Sequence of chain 1.P:
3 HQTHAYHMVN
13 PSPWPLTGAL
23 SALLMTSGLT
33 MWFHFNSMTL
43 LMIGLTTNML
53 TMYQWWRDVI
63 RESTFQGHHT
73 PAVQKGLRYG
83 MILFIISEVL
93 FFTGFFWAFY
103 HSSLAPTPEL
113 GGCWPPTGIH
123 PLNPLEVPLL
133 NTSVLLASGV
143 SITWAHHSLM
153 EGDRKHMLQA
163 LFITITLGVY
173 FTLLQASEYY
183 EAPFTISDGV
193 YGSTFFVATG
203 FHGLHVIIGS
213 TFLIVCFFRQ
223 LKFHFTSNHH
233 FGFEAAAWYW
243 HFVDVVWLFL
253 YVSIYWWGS

The protein below binds the small molecule below.
Small molecule (SMILES): C[C@H](CCC(=O)O)[C@H]1CC[C@H]2[C@@H]3[C@H](O)C[C@@H]4C[C@H](O)CC[C@]4(C)[C@H]3C[C@H](O)[C@]12C

Binding-site contacts:
Ligand atom C16 contacts residue LEU160 of chain 1.P at 4.2 Å (hydrophobic).
Ligand atom C7 contacts residue LEU160 of chain 1.P at 4.3 Å (hydrophobic).
Ligand atom C3 contacts residue PHE164 of chain 1.P at 4.4 Å (hydrophobic).
Ligand atom C6 contacts residue LEU160 of chain 1.P at 4.4 Å (hydrophobic).
Ligand atom C18 contacts residue LEU223 of chain 1.P at 3.7 Å (hydrophobic).
Ligand atom C23 contacts residue LEU160 of chain 1.P at 4.5 Å (hydrophobic).
Ligand atom C24 contacts residue ARG156 of chain 1.P at 3.3 Å.
Ligand atom C18 contacts residue LEU160 of chain 1.P at 3.9 Å (hydrophobic).
Ligand atom C16 contacts residue LYS157 of chain 1.P at 4.2 Å.
Ligand atom O26 contacts residue PHE1 of chain 1.W at 4.0 Å.
Ligand atom C2 contacts residue PHE164 of chain 1.P at 4.4 Å (hydrophobic).
Ligand atom C15 contacts residue LYS157 of chain 1.P at 4.2 Å.
Ligand atom C19 contacts residue PHE164 of chain 1.P at 4.1 Å (hydrophobic).
Ligand atom C23 contacts residue ARG156 of chain 1.P at 3.2 Å.
Ligand atom O25 contacts residue ARG156 of chain 1.P at 3.2 Å (salt-bridge).
Ligand atom C7 contacts residue GLN161 of chain 1.P at 4.4 Å.
Ligand atom C19 contacts residue PHE219 of chain 1.P at 4.1 Å (hydrophobic).
Ligand atom C5 contacts residue PHE164 of chain 1.P at 3.9 Å (hydrophobic).
Ligand atom O7 contacts residue GLN161 of chain 1.P at 4.5 Å.
Ligand atom C15 contacts residue LEU160 of chain 1.P at 4.0 Å (hydrophobic).
Ligand atom C24 contacts residue PHE1 of chain 1.W at 4.3 Å (hydrophobic).
Ligand atom O25 contacts residue PHE1 of chain 1.W at 3.5 Å (h-bond).
Ligand atom O26 contacts residue ARG156 of chain 1.P at 3.9 Å.
Ligand atom C4 contacts residue PHE164 of chain 1.P at 4.3 Å (hydrophobic).
Ligand atom C6 contacts residue PHE164 of chain 1.P at 3.5 Å (hydrophobic).

Sequence of chain 1.W:
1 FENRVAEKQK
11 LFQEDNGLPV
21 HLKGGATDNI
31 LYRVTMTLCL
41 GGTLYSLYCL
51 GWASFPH